Binding-site contacts:
Ligand atom CL1 contacts residue ARG57 of chain 5.A at 3.7 Å.
Ligand atom C11 contacts residue ASP46 of chain 5.A at 3.0 Å.
Ligand atom C6 contacts residue SER103 of chain 5.A at 3.6 Å.
Ligand atom C19 contacts residue TRP56 of chain 5.A at 3.5 Å (hydrophobic).
Ligand atom C3 contacts residue MET85 of chain 5.A at 3.8 Å (hydrophobic).
Ligand atom C1 contacts residue TRP56 of chain 5.A at 4.0 Å (hydrophobic).
Ligand atom C6 contacts residue TRP56 of chain 5.A at 3.8 Å (hydrophobic).
Ligand atom C5 contacts residue TRP56 of chain 5.A at 4.0 Å (hydrophobic).
Ligand atom C7 contacts residue TRP56 of chain 5.A at 3.7 Å (hydrophobic).
Ligand atom C4 contacts residue TRP56 of chain 5.A at 4.2 Å (hydrophobic).
Ligand atom CL1 contacts residue LEU83 of chain 5.A at 3.8 Å.
Ligand atom C1 contacts residue PHE104 of chain 5.A at 3.9 Å (hydrophobic).
Ligand atom C2 contacts residue LEU83 of chain 5.A at 4.0 Å (hydrophobic).
Ligand atom N1 contacts residue ASP46 of chain 5.A at 3.0 Å (salt-bridge).
Ligand atom C4 contacts residue ALA53 of chain 5.A at 4.0 Å (hydrophobic).
Ligand atom CL1 contacts residue TRP33 of chain 5.A at 3.7 Å.
Ligand atom C8 contacts residue ILE48 of chain 5.A at 4.3 Å (hydrophobic).
Ligand atom C18 contacts residue GLU421 of chain 5.A at 4.1 Å.
Ligand atom C19 contacts residue PHE422 of chain 5.A at 4.2 Å (hydrophobic).
Ligand atom O1 contacts residue PHE422 of chain 5.A at 3.9 Å.
Ligand atom C4 contacts residue PHE104 of chain 5.A at 3.3 Å (hydrophobic).
Ligand atom C20 contacts residue GLU421 of chain 5.A at 4.3 Å.
Ligand atom C7 contacts residue PHE422 of chain 5.A at 3.7 Å (hydrophobic).
Ligand atom C7 contacts residue SER103 of chain 5.A at 3.3 Å.
Ligand atom C5 contacts residue ILE48 of chain 5.A at 3.8 Å (hydrophobic).
Ligand atom C5 contacts residue PHE104 of chain 5.A at 3.6 Å (hydrophobic).
Ligand atom C8 contacts residue PHE422 of chain 5.A at 3.9 Å (hydrophobic).
Ligand atom C20 contacts residue TRP56 of chain 5.A at 3.3 Å (hydrophobic).
Ligand atom C1 contacts residue LEU83 of chain 5.A at 4.3 Å (hydrophobic).
Ligand atom C2 contacts residue TRP56 of chain 5.A at 3.8 Å (hydrophobic).
Ligand atom C3 contacts residue TRP56 of chain 5.A at 3.6 Å (hydrophobic).
Ligand atom CL1 contacts residue PHE104 of chain 5.A at 4.3 Å.
Ligand atom N1 contacts residue GLU421 of chain 5.A at 4.1 Å.
Ligand atom C3 contacts residue SER103 of chain 5.A at 3.5 Å.
Ligand atom C19 contacts residue GLU421 of chain 5.A at 3.6 Å.
Ligand atom C20 contacts residue PHE422 of chain 5.A at 4.0 Å (hydrophobic).
Ligand atom CL1 contacts residue ALA53 of chain 5.A at 3.7 Å.
Ligand atom O1 contacts residue SER103 of chain 5.A at 3.8 Å.
Ligand atom C1 contacts residue ALA53 of chain 5.A at 4.0 Å (hydrophobic).
Ligand atom O1 contacts residue ILE48 of chain 5.A at 4.0 Å.

This protein binds this small molecule.
Small molecule (SMILES): NCc1cccc(OCc2ccc(Cl)cc2)c1

Sequence of chain 5.A:
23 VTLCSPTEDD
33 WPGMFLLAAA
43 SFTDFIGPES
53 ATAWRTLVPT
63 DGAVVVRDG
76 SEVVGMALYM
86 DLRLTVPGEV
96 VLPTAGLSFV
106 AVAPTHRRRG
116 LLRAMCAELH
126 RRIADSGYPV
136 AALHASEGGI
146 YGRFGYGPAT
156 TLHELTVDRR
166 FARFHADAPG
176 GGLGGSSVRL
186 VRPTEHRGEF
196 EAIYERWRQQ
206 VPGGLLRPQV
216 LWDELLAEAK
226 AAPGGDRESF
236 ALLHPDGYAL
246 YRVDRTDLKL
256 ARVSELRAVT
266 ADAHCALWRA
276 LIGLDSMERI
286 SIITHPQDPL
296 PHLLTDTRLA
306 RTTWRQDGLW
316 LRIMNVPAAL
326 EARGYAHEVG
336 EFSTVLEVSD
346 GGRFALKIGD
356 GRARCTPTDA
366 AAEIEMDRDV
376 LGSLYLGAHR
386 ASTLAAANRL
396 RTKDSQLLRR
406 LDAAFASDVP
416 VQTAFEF